Binding-site contacts:
Ligand atom C5 contacts residue LEU66 of chain 1.A at 3.6 Å (hydrophobic).
Ligand atom N9 contacts residue ALA308 of chain 1.A at 3.7 Å.
Ligand atom S1G contacts residue ARG246 of chain 1.B at 3.6 Å (salt-bridge).
Ligand atom N1 contacts residue TYR16 of chain 1.A at 3.7 Å.
Ligand atom C8 contacts residue GLY61 of chain 1.A at 3.7 Å.
Ligand atom N7 contacts residue GLY63 of chain 1.A at 3.2 Å.
Ligand atom PA contacts residue THR65 of chain 1.A at 3.1 Å.
Ligand atom C5' contacts residue ARG309 of chain 1.A at 3.5 Å.
Ligand atom O3A contacts residue GLY61 of chain 1.A at 3.4 Å.
Ligand atom O2A contacts residue THR65 of chain 1.A at 2.5 Å (h-bond).
Ligand atom O2B contacts residue LYS64 of chain 1.A at 3.5 Å (salt-bridge).
Ligand atom C2 contacts residue ILE264 of chain 1.A at 3.8 Å (hydrophobic).
Ligand atom O1B contacts residue SER62 of chain 1.A at 3.3 Å (h-bond).
Ligand atom S1G contacts residue ARG309 of chain 1.A at 3.5 Å (salt-bridge).
Ligand atom N6 contacts residue ILE18 of chain 1.A at 3.8 Å.
Ligand atom O1A contacts residue THR65 of chain 1.A at 2.8 Å (h-bond).
Ligand atom O3B contacts residue ARG309 of chain 1.A at 2.8 Å (salt-bridge).
Ligand atom O1B contacts residue THR60 of chain 1.A at 3.5 Å.
Ligand atom O2G contacts residue LYS64 of chain 1.A at 3.7 Å.
Ligand atom O3A contacts residue ARG309 of chain 1.A at 3.3 Å (salt-bridge).
Ligand atom O1B contacts residue LYS64 of chain 1.A at 3.7 Å.
Ligand atom O4' contacts residue ALA308 of chain 1.A at 3.5 Å.
Ligand atom O1B contacts residue GLY61 of chain 1.A at 2.5 Å (h-bond).
Ligand atom N7 contacts residue GLY61 of chain 1.A at 3.5 Å (h-bond).
Ligand atom O2A contacts residue LYS64 of chain 1.A at 3.8 Å.
Ligand atom PG contacts residue ARG309 of chain 1.A at 3.6 Å.
Ligand atom N6 contacts residue VAL17 of chain 1.A at 3.7 Å.
Ligand atom O1A contacts residue ARG309 of chain 1.A at 2.5 Å (salt-bridge).
Ligand atom PA contacts residue ARG309 of chain 1.A at 3.4 Å.
Ligand atom PB contacts residue ARG309 of chain 1.A at 3.9 Å.
Ligand atom O3G contacts residue THR65 of chain 1.A at 3.5 Å.
Ligand atom O2A contacts residue LEU66 of chain 1.A at 3.6 Å.
Ligand atom O2B contacts residue THR65 of chain 1.A at 3.2 Å (h-bond).
Ligand atom C4 contacts residue LEU66 of chain 1.A at 3.5 Å (hydrophobic).
Ligand atom S1G contacts residue GLN124 of chain 1.A at 3.2 Å (h-bond).
Ligand atom O2A contacts residue GLY63 of chain 1.A at 3.3 Å.
Ligand atom C1' contacts residue ALA308 of chain 1.A at 3.4 Å (hydrophobic).
Ligand atom N3 contacts residue LEU66 of chain 1.A at 3.9 Å.
Ligand atom PB contacts residue GLY61 of chain 1.A at 3.6 Å.
Ligand atom N9 contacts residue LEU66 of chain 1.A at 3.8 Å.

The protein below binds the small molecule below.
Small molecule (SMILES): Nc1ncnc2c1ncn2[C@@H]1O[C@H](COP(=O)(O)OP(=O)(O)OP(O)(O)=S)[C@@H](O)[C@H]1O

Sequence of chain 1.B:
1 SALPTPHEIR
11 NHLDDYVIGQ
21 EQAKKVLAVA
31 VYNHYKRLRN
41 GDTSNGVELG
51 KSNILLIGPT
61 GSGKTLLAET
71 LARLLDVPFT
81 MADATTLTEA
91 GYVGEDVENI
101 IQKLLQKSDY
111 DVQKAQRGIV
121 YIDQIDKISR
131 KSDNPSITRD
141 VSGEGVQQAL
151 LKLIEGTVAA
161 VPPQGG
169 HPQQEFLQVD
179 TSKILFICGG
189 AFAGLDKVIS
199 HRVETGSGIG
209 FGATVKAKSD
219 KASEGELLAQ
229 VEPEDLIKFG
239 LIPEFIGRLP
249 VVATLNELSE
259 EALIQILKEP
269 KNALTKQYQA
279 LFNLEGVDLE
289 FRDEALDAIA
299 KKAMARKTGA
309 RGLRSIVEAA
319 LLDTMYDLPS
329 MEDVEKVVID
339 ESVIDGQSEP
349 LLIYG

Sequence of chain 1.A:
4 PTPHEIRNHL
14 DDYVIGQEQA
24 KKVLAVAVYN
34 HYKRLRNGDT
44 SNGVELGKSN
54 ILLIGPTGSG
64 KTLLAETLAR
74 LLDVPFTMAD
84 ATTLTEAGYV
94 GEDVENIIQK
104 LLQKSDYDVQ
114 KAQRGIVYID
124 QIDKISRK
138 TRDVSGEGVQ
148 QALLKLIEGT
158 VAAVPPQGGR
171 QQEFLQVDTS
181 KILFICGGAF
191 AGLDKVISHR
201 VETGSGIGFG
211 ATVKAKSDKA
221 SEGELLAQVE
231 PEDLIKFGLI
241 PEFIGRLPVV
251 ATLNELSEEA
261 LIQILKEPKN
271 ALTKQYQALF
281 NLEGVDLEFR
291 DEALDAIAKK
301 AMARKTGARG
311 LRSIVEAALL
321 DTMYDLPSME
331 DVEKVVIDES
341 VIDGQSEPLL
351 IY